Binding-site contacts:
Ligand atom C8 contacts residue ASN154 of chain 22.B at 3.4 Å.
Ligand atom C4 contacts residue ASN154 of chain 22.B at 4.2 Å.
Ligand atom C5 contacts residue HIS104 of chain 22.A at 3.1 Å.
Ligand atom C1 contacts residue ASN154 of chain 22.B at 1.4 Å.
Ligand atom O5 contacts residue HIS104 of chain 22.A at 3.0 Å (h-bond).
Ligand atom O7 contacts residue ASN154 of chain 22.B at 3.3 Å (h-bond).
Ligand atom N2 contacts residue ASN154 of chain 22.B at 2.9 Å (h-bond).
Ligand atom C4 contacts residue HIS104 of chain 22.A at 4.4 Å.
Ligand atom C5 contacts residue ASN154 of chain 22.B at 3.7 Å.
Ligand atom C3 contacts residue ASN154 of chain 22.B at 3.8 Å.
Ligand atom C1 contacts residue HIS104 of chain 22.A at 3.2 Å.
Ligand atom C2 contacts residue ASN154 of chain 22.B at 2.4 Å.
Ligand atom C6 contacts residue HIS104 of chain 22.A at 3.2 Å.
Ligand atom O5 contacts residue ASN154 of chain 22.B at 2.4 Å (h-bond).
Ligand atom C8 contacts residue HIS104 of chain 22.A at 4.0 Å.
Ligand atom C7 contacts residue ASN154 of chain 22.B at 3.3 Å.

Sequence of chain 22.A:
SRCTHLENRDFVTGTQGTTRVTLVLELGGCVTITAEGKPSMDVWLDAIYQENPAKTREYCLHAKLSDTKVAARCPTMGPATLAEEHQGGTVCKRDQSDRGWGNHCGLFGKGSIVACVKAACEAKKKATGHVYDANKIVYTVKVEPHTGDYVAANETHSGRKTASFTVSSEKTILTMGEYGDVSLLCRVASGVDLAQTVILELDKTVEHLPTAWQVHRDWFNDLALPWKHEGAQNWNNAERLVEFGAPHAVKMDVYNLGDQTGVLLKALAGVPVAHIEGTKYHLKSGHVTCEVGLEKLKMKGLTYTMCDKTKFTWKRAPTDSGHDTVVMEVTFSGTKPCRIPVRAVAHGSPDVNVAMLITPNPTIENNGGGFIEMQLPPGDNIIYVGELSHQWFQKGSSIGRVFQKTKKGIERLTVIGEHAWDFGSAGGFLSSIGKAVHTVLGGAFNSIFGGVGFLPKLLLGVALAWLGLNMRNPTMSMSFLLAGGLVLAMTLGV

A protein and the small-molecule ligand that binds it are described below.
Small molecule (SMILES): CC(=O)N[C@H]1[C@H](O[C@H]2[C@H](O)[C@@H](NC(C)=O)CO[C@@H]2CO[C@@H]2O[C@@H](C)[C@@H](O)[C@@H](O)[C@@H]2O)O[C@H](CO)[C@@H](O)[C@@H]1O

Sequence of chain 22.B:
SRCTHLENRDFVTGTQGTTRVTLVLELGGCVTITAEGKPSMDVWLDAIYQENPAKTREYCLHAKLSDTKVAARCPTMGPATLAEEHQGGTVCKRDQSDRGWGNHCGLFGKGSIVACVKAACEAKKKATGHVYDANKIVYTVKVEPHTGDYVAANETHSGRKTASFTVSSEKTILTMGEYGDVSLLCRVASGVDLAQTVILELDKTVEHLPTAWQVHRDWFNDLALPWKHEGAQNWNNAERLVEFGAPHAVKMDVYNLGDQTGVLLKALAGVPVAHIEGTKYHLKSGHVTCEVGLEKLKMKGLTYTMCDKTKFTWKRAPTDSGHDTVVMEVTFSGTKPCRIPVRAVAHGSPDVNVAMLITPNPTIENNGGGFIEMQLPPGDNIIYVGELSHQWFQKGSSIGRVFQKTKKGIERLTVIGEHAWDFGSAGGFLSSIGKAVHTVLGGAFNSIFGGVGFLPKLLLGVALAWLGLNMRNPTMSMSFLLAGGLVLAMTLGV